Sequence of chain 1.C:
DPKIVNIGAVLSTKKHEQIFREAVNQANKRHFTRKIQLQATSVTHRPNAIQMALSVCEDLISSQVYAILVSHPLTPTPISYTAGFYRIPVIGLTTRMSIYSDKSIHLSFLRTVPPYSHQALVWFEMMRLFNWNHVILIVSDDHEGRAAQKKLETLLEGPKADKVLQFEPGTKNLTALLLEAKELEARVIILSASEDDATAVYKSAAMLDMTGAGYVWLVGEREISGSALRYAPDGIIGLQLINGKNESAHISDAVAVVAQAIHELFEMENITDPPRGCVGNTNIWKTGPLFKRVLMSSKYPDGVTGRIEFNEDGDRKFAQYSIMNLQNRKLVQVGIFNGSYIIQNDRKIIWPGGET

This protein binds this small molecule.
Small molecule (SMILES): CC(=O)N[C@@H]1[C@@H](O)[C@H](O)[C@@H](CO)O[C@H]1O

Binding-site contacts:
Ligand atom C4 contacts residue ASN275 of chain 1.C at 4.2 Å.
Ligand atom C2 contacts residue ASN275 of chain 1.C at 2.6 Å.
Ligand atom C8 contacts residue SER277 of chain 1.C at 4.1 Å.
Ligand atom N2 contacts residue ALA278 of chain 1.C at 3.7 Å.
Ligand atom C3 contacts residue ASN275 of chain 1.C at 3.8 Å.
Ligand atom C1 contacts residue ASN272 of chain 1.C at 3.6 Å.
Ligand atom O5 contacts residue ASN275 of chain 1.C at 2.3 Å (h-bond).
Ligand atom C7 contacts residue ASN275 of chain 1.C at 4.1 Å.
Ligand atom C7 contacts residue SER277 of chain 1.C at 3.6 Å.
Ligand atom O7 contacts residue ALA278 of chain 1.C at 4.2 Å.
Ligand atom C8 contacts residue ALA278 of chain 1.C at 3.7 Å (hydrophobic).
Ligand atom C8 contacts residue SER281 of chain 1.C at 4.2 Å.
Ligand atom C8 contacts residue VAL333 of chain 1.C at 3.7 Å (hydrophobic).
Ligand atom N2 contacts residue VAL333 of chain 1.C at 4.3 Å.
Ligand atom C1 contacts residue ASN275 of chain 1.C at 1.4 Å.
Ligand atom O7 contacts residue ASN275 of chain 1.C at 4.1 Å.
Ligand atom N2 contacts residue ASN275 of chain 1.C at 3.1 Å (h-bond).
Ligand atom O5 contacts residue ASN272 of chain 1.C at 4.2 Å.
Ligand atom C5 contacts residue ASN275 of chain 1.C at 3.6 Å.
Ligand atom C7 contacts residue ALA278 of chain 1.C at 3.9 Å (hydrophobic).
Ligand atom O7 contacts residue SER277 of chain 1.C at 2.9 Å (h-bond).